Sequence of chain 1.C:
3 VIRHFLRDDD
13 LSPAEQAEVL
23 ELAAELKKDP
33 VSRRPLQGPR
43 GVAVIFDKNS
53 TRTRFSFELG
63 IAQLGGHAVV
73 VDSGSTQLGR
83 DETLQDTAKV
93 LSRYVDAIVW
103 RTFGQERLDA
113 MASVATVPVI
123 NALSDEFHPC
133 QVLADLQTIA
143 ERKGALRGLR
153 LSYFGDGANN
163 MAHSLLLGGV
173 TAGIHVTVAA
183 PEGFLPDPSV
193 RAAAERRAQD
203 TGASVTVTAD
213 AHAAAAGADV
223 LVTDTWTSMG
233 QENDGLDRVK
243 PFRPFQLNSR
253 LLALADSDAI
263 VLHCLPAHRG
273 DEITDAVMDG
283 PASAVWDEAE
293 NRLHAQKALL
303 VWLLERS

Sequence of chain 1.A:
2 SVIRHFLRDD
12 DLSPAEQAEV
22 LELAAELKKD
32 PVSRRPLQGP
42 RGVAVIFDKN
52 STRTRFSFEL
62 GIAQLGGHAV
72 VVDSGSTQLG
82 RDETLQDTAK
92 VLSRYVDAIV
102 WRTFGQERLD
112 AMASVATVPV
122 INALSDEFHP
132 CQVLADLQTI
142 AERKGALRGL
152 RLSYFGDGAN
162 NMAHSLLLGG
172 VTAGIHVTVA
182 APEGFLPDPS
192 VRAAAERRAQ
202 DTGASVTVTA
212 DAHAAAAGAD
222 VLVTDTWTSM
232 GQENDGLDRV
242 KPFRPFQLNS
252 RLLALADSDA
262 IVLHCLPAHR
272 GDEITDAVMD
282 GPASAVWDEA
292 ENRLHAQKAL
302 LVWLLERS

Binding-site contacts:
Ligand atom CAA contacts residue THR89 of chain 1.A at 4.3 Å.
Ligand atom CAF contacts residue THR53 of chain 1.C at 4.0 Å.
Ligand atom CAB contacts residue LEU80 of chain 1.A at 4.3 Å (hydrophobic).
Ligand atom CAI contacts residue THR53 of chain 1.C at 4.2 Å.
Ligand atom OAJ contacts residue VAL92 of chain 1.A at 4.3 Å.
Ligand atom NAD contacts residue THR78 of chain 1.A at 3.1 Å (h-bond).
Ligand atom CAE contacts residue LEU93 of chain 1.A at 3.6 Å (hydrophobic).
Ligand atom CAI contacts residue THR89 of chain 1.A at 4.1 Å.
Ligand atom OAJ contacts residue THR89 of chain 1.A at 4.4 Å.
Ligand atom CAB contacts residue THR89 of chain 1.A at 4.5 Å.
Ligand atom OAJ contacts residue GLU84 of chain 1.A at 4.1 Å.
Ligand atom CAB contacts residue VAL73 of chain 1.A at 4.4 Å (hydrophobic).
Ligand atom CAA contacts residue THR53 of chain 1.C at 3.6 Å.
Ligand atom CAE contacts residue THR53 of chain 1.C at 3.9 Å.
Ligand atom NAD contacts residue VAL73 of chain 1.A at 3.8 Å.
Ligand atom CAA contacts residue PHE57 of chain 1.C at 3.7 Å (hydrophobic).
Ligand atom CAC contacts residue VAL73 of chain 1.A at 3.4 Å (hydrophobic).
Ligand atom CAA contacts residue LEU93 of chain 1.A at 4.0 Å (hydrophobic).
Ligand atom NAD contacts residue SER75 of chain 1.A at 3.7 Å.
Ligand atom CAB contacts residue THR53 of chain 1.C at 3.7 Å.
Ligand atom CAF contacts residue LEU80 of chain 1.A at 4.1 Å (hydrophobic).
Ligand atom FAG contacts residue LEU80 of chain 1.A at 3.7 Å.
Ligand atom CAH contacts residue THR89 of chain 1.A at 4.0 Å.
Ligand atom CAC contacts residue THR78 of chain 1.A at 4.3 Å.
Ligand atom CAC contacts residue LEU80 of chain 1.A at 4.1 Å (hydrophobic).
Ligand atom CAF contacts residue THR89 of chain 1.A at 4.3 Å.
Ligand atom CAH contacts residue THR53 of chain 1.C at 4.2 Å.
Ligand atom FAG contacts residue THR78 of chain 1.A at 3.8 Å.
Ligand atom CAC contacts residue THR53 of chain 1.C at 4.2 Å.
Ligand atom CAA contacts residue ILE47 of chain 1.A at 4.5 Å (hydrophobic).
Ligand atom CAI contacts residue ARG54 of chain 1.C at 4.4 Å.
Ligand atom NAD contacts residue ILE47 of chain 1.A at 4.2 Å.
Ligand atom FAG contacts residue THR53 of chain 1.C at 4.4 Å.
Ligand atom NAD contacts residue LEU80 of chain 1.A at 3.5 Å.
Ligand atom CAC contacts residue ILE47 of chain 1.A at 3.9 Å (hydrophobic).
Ligand atom OAJ contacts residue ARG54 of chain 1.C at 3.6 Å.
Ligand atom CAI contacts residue GLU84 of chain 1.A at 4.1 Å.
Ligand atom CAE contacts residue PHE57 of chain 1.C at 3.7 Å (hydrophobic).
Ligand atom CAE contacts residue THR89 of chain 1.A at 4.1 Å.

The protein below binds the small molecule below.
Small molecule (SMILES): N#Cc1ccc(O)cc1F